Sequence of chain 1.A:
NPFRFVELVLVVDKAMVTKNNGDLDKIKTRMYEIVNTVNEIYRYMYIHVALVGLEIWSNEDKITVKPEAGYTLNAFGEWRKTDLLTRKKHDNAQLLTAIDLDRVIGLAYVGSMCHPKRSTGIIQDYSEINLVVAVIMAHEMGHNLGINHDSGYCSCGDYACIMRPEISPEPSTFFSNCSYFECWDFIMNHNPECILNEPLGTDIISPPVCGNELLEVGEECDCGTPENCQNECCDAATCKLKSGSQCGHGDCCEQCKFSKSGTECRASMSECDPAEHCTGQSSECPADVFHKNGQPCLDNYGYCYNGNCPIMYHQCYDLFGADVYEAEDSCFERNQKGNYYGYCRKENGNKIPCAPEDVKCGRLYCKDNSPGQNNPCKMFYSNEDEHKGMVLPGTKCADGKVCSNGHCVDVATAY

Binding-site contacts:
Ligand atom O5 contacts residue TYR157 of chain 1.A at 3.7 Å.
Ligand atom C5 contacts residue TYR157 of chain 1.A at 3.6 Å (hydrophobic).
Ligand atom N2 contacts residue CYS182 of chain 1.A at 3.9 Å.
Ligand atom C5 contacts residue ASN181 of chain 1.A at 3.7 Å.
Ligand atom C7 contacts residue ASN181 of chain 1.A at 3.2 Å.
Ligand atom O6 contacts residue TYR157 of chain 1.A at 4.1 Å.
Ligand atom C1 contacts residue SER159 of chain 1.A at 3.7 Å.
Ligand atom C1 contacts residue ASN181 of chain 1.A at 1.4 Å.
Ligand atom O7 contacts residue ASN181 of chain 1.A at 2.8 Å (h-bond).
Ligand atom C1 contacts residue TYR157 of chain 1.A at 3.8 Å (hydrophobic).
Ligand atom O5 contacts residue SER159 of chain 1.A at 3.9 Å.
Ligand atom C4 contacts residue SER159 of chain 1.A at 3.4 Å.
Ligand atom C2 contacts residue ASN181 of chain 1.A at 2.4 Å.
Ligand atom C3 contacts residue ASN181 of chain 1.A at 3.8 Å.
Ligand atom O5 contacts residue ASN181 of chain 1.A at 2.4 Å (h-bond).
Ligand atom C2 contacts residue SER159 of chain 1.A at 4.0 Å.
Ligand atom C5 contacts residue TYR157 of chain 1.A at 3.2 Å (hydrophobic).
Ligand atom N2 contacts residue TYR157 of chain 1.A at 4.1 Å.
Ligand atom O5 contacts residue TYR157 of chain 1.A at 3.3 Å.
Ligand atom O4 contacts residue TYR157 of chain 1.A at 3.3 Å (h-bond).
Ligand atom C3 contacts residue SER159 of chain 1.A at 3.2 Å.
Ligand atom O5 contacts residue SER159 of chain 1.A at 4.1 Å.
Ligand atom C4 contacts residue TYR157 of chain 1.A at 3.6 Å (hydrophobic).
Ligand atom C2 contacts residue TYR157 of chain 1.A at 3.7 Å (hydrophobic).
Ligand atom C4 contacts residue GLY161 of chain 1.A at 4.2 Å.
Ligand atom N2 contacts residue ASN181 of chain 1.A at 2.8 Å (h-bond).
Ligand atom C1 contacts residue TYR157 of chain 1.A at 4.3 Å (hydrophobic).
Ligand atom C6 contacts residue SER159 of chain 1.A at 3.9 Å.
Ligand atom O7 contacts residue PHE185 of chain 1.A at 3.1 Å.
Ligand atom C4 contacts residue ASN181 of chain 1.A at 4.3 Å.
Ligand atom C5 contacts residue SER159 of chain 1.A at 3.9 Å.
Ligand atom C3 contacts residue TYR157 of chain 1.A at 3.3 Å (hydrophobic).
Ligand atom C5 contacts residue SER159 of chain 1.A at 3.2 Å.
Ligand atom O6 contacts residue SER159 of chain 1.A at 2.9 Å (h-bond).
Ligand atom O7 contacts residue TYR157 of chain 1.A at 3.5 Å.
Ligand atom O3 contacts residue SER159 of chain 1.A at 4.3 Å.
Ligand atom C6 contacts residue TYR157 of chain 1.A at 2.7 Å (hydrophobic).
Ligand atom C7 contacts residue TYR157 of chain 1.A at 3.8 Å (hydrophobic).
Ligand atom O3 contacts residue TYR157 of chain 1.A at 4.0 Å.
Ligand atom C8 contacts residue TYR157 of chain 1.A at 3.6 Å (hydrophobic).

The protein below binds the small molecule below.
Small molecule (SMILES): CC(=O)N[C@H]1[C@H](O[C@H]2[C@H](O)[C@@H](NC(C)=O)CO[C@@H]2CO[C@@H]2O[C@@H](C)[C@@H](O)[C@@H](O)[C@@H]2O)O[C@H](CO)[C@@H](O[C@@H]2O[C@H](CO[C@H]3O[C@H](CO)[C@@H](O)[C@H](O)[C@@H]3O[C@@H]3O[C@H](CO)[C@@H](O)[C@H](O)[C@H]3NC(C)=O)[C@@H](O[C@@H]3O[C@H](CO)[C@@H](O)[C@H](O)[C@H]3NC(C)=O)[C@H](O[C@H]3O[C@H](CO)[C@@H](O)[C@H](O)[C@@H]3O[C@@H]3O[C@H](CO)[C@@H](O)[C@H](O)[C@H]3NC(C)=O)[C@@H]2O)[C@@H]1O